Sequence of chain 1.A:
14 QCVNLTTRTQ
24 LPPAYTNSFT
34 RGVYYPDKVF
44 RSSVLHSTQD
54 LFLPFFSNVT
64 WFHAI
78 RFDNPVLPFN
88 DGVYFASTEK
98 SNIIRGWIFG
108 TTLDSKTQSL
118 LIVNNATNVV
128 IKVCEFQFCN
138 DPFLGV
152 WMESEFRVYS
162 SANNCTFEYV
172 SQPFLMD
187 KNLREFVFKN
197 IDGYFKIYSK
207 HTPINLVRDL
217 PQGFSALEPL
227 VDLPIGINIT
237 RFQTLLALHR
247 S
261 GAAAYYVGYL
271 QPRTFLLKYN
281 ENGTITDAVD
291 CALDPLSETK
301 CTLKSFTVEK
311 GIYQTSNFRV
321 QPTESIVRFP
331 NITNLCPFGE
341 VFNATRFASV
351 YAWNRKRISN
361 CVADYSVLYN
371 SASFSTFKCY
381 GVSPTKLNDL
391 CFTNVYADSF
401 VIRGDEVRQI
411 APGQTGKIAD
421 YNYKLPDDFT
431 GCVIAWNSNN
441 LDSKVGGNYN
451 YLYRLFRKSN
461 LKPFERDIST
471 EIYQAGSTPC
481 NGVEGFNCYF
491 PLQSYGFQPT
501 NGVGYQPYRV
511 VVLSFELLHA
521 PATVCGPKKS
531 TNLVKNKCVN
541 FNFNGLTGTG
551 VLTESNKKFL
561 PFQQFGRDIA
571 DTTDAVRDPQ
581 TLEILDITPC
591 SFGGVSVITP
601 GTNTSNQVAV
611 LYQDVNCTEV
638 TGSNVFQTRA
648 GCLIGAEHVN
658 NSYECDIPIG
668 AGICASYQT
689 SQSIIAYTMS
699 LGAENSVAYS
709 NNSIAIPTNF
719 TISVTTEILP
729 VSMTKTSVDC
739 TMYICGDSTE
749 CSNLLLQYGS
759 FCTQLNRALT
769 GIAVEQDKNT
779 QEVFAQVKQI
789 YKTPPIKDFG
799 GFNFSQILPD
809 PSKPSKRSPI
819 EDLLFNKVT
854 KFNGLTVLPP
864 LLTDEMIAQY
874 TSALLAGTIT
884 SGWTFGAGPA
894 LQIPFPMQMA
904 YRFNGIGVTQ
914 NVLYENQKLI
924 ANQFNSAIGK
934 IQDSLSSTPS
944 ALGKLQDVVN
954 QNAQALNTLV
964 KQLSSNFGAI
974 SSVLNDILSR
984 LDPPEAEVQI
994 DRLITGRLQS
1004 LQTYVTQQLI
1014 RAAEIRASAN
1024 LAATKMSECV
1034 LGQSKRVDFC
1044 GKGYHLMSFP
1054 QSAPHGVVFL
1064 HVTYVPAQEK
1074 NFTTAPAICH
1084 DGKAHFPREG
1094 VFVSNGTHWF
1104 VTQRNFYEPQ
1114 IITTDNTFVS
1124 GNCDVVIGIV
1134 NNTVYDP

The small molecule below binds the protein below.
Small molecule (SMILES): CC(=O)N[C@H]1[C@H](O[C@H]2[C@H](O)[C@@H](NC(C)=O)CO[C@@H]2CO)O[C@H](CO)[C@@H](O)[C@@H]1O

Binding-site contacts:
Ligand atom O5 contacts residue ASN710 of chain 1.A at 3.8 Å.
Ligand atom C7 contacts residue ASN710 of chain 1.A at 4.2 Å.
Ligand atom C2 contacts residue ASN709 of chain 1.A at 2.5 Å.
Ligand atom C2 contacts residue ASN710 of chain 1.A at 3.9 Å.
Ligand atom C8 contacts residue ASP796 of chain 1.C at 2.9 Å.
Ligand atom C5 contacts residue ASN709 of chain 1.A at 3.6 Å.
Ligand atom N2 contacts residue ASP796 of chain 1.C at 3.9 Å.
Ligand atom C3 contacts residue ASN709 of chain 1.A at 3.8 Å.
Ligand atom C7 contacts residue ASN709 of chain 1.A at 3.6 Å.
Ligand atom C1 contacts residue ASN710 of chain 1.A at 4.2 Å.
Ligand atom O7 contacts residue SER708 of chain 1.A at 3.4 Å.
Ligand atom N2 contacts residue ASN709 of chain 1.A at 2.9 Å (h-bond).
Ligand atom O6 contacts residue ASN710 of chain 1.A at 4.0 Å.
Ligand atom O7 contacts residue ASN709 of chain 1.A at 4.0 Å.
Ligand atom C8 contacts residue ASN709 of chain 1.A at 4.0 Å.
Ligand atom C4 contacts residue ASN709 of chain 1.A at 4.3 Å.
Ligand atom O5 contacts residue ASN709 of chain 1.A at 2.4 Å (h-bond).
Ligand atom C8 contacts residue SER708 of chain 1.A at 3.9 Å.
Ligand atom O6 contacts residue GLY1131 of chain 1.A at 3.9 Å.
Ligand atom C7 contacts residue SER708 of chain 1.A at 4.0 Å.
Ligand atom C1 contacts residue ASN709 of chain 1.A at 1.4 Å.
Ligand atom C7 contacts residue ASP796 of chain 1.C at 3.9 Å.
Ligand atom O7 contacts residue ASN710 of chain 1.A at 3.3 Å (h-bond).

Sequence of chain 1.C:
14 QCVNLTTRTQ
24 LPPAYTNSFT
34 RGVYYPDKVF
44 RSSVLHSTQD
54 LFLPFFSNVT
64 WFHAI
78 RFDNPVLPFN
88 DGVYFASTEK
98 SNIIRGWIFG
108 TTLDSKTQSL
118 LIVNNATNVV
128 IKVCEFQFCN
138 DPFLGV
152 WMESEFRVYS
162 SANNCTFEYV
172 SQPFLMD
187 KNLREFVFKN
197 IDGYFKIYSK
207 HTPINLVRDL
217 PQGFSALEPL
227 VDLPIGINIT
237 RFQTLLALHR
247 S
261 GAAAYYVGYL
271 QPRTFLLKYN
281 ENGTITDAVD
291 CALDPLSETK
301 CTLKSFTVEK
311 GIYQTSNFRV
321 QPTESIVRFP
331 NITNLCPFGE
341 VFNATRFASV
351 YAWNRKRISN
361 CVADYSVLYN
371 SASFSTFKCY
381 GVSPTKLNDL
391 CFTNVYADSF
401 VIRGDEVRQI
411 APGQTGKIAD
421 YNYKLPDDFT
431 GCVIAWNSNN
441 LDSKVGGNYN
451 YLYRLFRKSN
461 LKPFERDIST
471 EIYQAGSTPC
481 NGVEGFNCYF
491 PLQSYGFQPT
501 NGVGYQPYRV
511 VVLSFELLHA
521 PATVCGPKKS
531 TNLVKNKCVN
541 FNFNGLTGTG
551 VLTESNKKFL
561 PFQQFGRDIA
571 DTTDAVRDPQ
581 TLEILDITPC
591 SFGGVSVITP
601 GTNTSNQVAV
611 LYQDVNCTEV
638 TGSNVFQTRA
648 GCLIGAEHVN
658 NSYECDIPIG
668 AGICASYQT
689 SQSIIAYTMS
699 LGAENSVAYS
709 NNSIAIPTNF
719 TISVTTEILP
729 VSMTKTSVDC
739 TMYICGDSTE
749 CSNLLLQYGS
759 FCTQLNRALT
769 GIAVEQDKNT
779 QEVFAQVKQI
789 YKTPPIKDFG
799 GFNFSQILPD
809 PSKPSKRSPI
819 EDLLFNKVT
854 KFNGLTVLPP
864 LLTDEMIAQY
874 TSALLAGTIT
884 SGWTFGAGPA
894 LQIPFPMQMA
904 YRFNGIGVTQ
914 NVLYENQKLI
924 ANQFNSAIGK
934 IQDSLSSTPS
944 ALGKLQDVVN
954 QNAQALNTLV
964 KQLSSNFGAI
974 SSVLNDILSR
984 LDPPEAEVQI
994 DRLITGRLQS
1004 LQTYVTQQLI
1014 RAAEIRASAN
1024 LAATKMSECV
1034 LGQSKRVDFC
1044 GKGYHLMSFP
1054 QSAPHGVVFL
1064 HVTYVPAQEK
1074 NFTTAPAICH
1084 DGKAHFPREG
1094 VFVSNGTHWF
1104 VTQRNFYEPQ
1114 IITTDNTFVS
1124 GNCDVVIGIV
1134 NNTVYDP